A small-molecule ligand and the protein it binds are described below.
Small molecule (SMILES): O=C(CCCC[C@@H]1SC[C@@H]2NC(=O)N[C@@H]21)NCCCOCCOCCOCCCNC(=O)CCCC(=O)NCCCCCCCCNC(=O)C12CC3CC(CC(C3)C1)C2

Sequence of chain 1.A:
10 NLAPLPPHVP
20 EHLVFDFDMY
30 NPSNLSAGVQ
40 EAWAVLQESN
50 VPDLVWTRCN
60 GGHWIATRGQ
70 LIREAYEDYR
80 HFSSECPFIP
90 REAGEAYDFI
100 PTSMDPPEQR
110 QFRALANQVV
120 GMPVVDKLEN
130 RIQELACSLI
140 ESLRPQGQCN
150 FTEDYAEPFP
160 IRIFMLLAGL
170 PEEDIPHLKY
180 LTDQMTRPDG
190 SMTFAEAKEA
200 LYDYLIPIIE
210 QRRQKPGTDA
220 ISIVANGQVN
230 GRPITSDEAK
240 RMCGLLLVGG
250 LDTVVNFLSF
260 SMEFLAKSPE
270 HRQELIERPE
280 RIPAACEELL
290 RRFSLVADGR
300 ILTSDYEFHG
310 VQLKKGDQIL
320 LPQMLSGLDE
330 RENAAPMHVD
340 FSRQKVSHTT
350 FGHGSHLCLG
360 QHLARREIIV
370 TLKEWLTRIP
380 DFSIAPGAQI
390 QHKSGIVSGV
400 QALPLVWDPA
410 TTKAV

Binding-site contacts:
Ligand atom C11 contacts residue TYR96 of chain 1.A at 3.7 Å (hydrophobic).
Ligand atom O24 contacts residue PRO89 of chain 1.A at 3.5 Å.
Ligand atom C8 contacts residue HEM1 of chain 1.B at 4.0 Å.
Ligand atom N12 contacts residue VAL247 of chain 1.A at 4.0 Å.
Ligand atom O13 contacts residue TYR96 of chain 1.A at 2.6 Å (h-bond).
Ligand atom C15 contacts residue PHE87 of chain 1.A at 4.1 Å (hydrophobic).
Ligand atom O13 contacts residue LEU244 of chain 1.A at 3.9 Å.
Ligand atom C10 contacts residue HEM1 of chain 1.B at 4.0 Å.
Ligand atom C6 contacts residue GLY248 of chain 1.A at 3.8 Å.
Ligand atom C14 contacts residue THR185 of chain 1.A at 3.9 Å.
Ligand atom O13 contacts residue PHE98 of chain 1.A at 3.7 Å.
Ligand atom C3 contacts residue VAL295 of chain 1.A at 3.9 Å (hydrophobic).
Ligand atom C19 contacts residue ILE395 of chain 1.A at 4.1 Å (hydrophobic).
Ligand atom C16 contacts residue THR185 of chain 1.A at 3.9 Å.
Ligand atom C7 contacts residue TYR96 of chain 1.A at 3.4 Å (hydrophobic).
Ligand atom C25 contacts residue TYR29 of chain 1.A at 3.6 Å (hydrophobic).
Ligand atom N30 contacts residue PRO187 of chain 1.A at 4.0 Å.
Ligand atom N22 contacts residue PRO187 of chain 1.A at 3.8 Å.
Ligand atom O13 contacts residue VAL247 of chain 1.A at 4.1 Å.
Ligand atom C11 contacts residue PHE87 of chain 1.A at 4.1 Å (hydrophobic).
Ligand atom O13 contacts residue PHE87 of chain 1.A at 3.9 Å.
Ligand atom C23 contacts residue TYR29 of chain 1.A at 3.8 Å (hydrophobic).
Ligand atom C20 contacts residue TYR29 of chain 1.A at 4.0 Å (hydrophobic).
Ligand atom C5 contacts residue GLY248 of chain 1.A at 4.0 Å.
Ligand atom C3 contacts residue VAL396 of chain 1.A at 4.0 Å (hydrophobic).
Ligand atom N22 contacts residue TYR29 of chain 1.A at 3.7 Å.
Ligand atom C8 contacts residue VAL295 of chain 1.A at 4.0 Å (hydrophobic).
Ligand atom C4 contacts residue THR252 of chain 1.A at 3.7 Å.
Ligand atom C8 contacts residue ASP297 of chain 1.A at 3.9 Å.
Ligand atom C21 contacts residue TYR29 of chain 1.A at 3.5 Å (hydrophobic).
Ligand atom C14 contacts residue VAL247 of chain 1.A at 3.8 Å (hydrophobic).
Ligand atom C2 contacts residue ILE395 of chain 1.A at 4.0 Å (hydrophobic).
Ligand atom C7 contacts residue LEU244 of chain 1.A at 4.0 Å (hydrophobic).
Ligand atom C9 contacts residue HEM1 of chain 1.B at 3.7 Å.
Ligand atom C17 contacts residue PHE193 of chain 1.A at 3.5 Å (hydrophobic).
Ligand atom C18 contacts residue MET184 of chain 1.A at 4.0 Å (hydrophobic).
Ligand atom C19 contacts residue PHE193 of chain 1.A at 4.1 Å (hydrophobic).
Ligand atom O29 contacts residue TYR29 of chain 1.A at 4.0 Å.
Ligand atom C20 contacts residue PRO187 of chain 1.A at 3.9 Å (hydrophobic).
Ligand atom C4 contacts residue VAL396 of chain 1.A at 4.0 Å (hydrophobic).